Sequence of chain 1.A:
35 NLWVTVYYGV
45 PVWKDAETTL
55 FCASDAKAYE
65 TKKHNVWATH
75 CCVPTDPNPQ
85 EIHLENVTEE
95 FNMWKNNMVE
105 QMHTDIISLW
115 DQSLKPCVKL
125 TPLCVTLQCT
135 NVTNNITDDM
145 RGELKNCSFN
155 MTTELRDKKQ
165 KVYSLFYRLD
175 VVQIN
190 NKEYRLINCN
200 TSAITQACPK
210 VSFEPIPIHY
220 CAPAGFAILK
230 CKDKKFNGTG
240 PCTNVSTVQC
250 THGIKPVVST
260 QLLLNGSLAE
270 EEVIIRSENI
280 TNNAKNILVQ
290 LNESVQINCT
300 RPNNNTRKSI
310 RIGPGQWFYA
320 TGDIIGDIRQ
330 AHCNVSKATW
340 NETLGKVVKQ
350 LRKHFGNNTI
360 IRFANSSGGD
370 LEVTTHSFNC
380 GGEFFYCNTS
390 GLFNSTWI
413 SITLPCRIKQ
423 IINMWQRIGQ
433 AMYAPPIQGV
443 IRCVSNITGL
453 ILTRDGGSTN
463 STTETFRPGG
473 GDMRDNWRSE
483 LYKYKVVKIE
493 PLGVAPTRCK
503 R

Binding-site contacts:
Ligand atom O6 contacts residue TRP396 of chain 1.A at 4.3 Å.
Ligand atom O5 contacts residue TRP396 of chain 1.A at 3.7 Å.
Ligand atom O5 contacts residue ASN340 of chain 1.A at 2.4 Å (h-bond).
Ligand atom C5 contacts residue TRP396 of chain 1.A at 3.5 Å (hydrophobic).
Ligand atom C4 contacts residue ASN340 of chain 1.A at 4.2 Å.
Ligand atom C1 contacts residue ASN340 of chain 1.A at 1.4 Å.
Ligand atom C3 contacts residue ASN340 of chain 1.A at 3.8 Å.
Ligand atom C6 contacts residue TRP396 of chain 1.A at 3.9 Å (hydrophobic).
Ligand atom C5 contacts residue ASN340 of chain 1.A at 3.7 Å.
Ligand atom C8 contacts residue ASN340 of chain 1.A at 4.5 Å.
Ligand atom N2 contacts residue ASN340 of chain 1.A at 2.9 Å (h-bond).
Ligand atom C2 contacts residue ASN340 of chain 1.A at 2.5 Å.
Ligand atom C1 contacts residue TRP396 of chain 1.A at 3.6 Å (hydrophobic).
Ligand atom C7 contacts residue ASN340 of chain 1.A at 4.1 Å.

A small-molecule ligand and the protein it binds are described below.
Small molecule (SMILES): CC(=O)N[C@@H]1[C@@H](O)[C@H](O)[C@@H](CO)O[C@H]1O